A small-molecule ligand and the protein it binds are described below.
Small molecule (SMILES): Nc1ccn([C@H]2C[C@H](O)[C@@H](COP(=O)(O)O)O2)c(=O)n1

Sequence of chain 1.V:
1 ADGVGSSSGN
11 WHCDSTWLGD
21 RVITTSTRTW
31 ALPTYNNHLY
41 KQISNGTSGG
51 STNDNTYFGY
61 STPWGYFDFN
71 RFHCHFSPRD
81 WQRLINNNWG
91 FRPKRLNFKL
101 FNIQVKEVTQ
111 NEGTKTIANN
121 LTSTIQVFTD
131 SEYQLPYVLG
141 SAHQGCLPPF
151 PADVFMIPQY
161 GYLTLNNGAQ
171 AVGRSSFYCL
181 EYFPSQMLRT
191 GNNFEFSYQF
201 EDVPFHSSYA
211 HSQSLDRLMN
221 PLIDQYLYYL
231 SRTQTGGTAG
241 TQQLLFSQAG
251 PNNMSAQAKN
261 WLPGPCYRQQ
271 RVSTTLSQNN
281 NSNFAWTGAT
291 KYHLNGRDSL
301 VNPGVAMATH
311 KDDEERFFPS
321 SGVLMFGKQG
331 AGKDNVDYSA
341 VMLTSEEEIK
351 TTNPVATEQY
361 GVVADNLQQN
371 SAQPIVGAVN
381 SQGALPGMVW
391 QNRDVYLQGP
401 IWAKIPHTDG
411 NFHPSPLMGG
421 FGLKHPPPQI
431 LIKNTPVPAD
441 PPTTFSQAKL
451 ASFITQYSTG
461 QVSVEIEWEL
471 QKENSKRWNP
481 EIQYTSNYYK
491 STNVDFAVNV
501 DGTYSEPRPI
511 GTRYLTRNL

Binding-site contacts:
Ligand atom C3' contacts residue DA1 of chain 1.ZC at 2.6 Å.
Ligand atom C6 contacts residue ASP202 of chain 1.V at 4.3 Å.
Ligand atom N1 contacts residue PRO204 of chain 1.V at 4.2 Å.
Ligand atom C2 contacts residue DA1 of chain 1.ZC at 4.2 Å.
Ligand atom N4 contacts residue PRO204 of chain 1.V at 4.2 Å.
Ligand atom N3 contacts residue PRO204 of chain 1.V at 4.0 Å.
Ligand atom C1' contacts residue DA1 of chain 1.ZC at 3.9 Å.
Ligand atom O2 contacts residue DA1 of chain 1.ZC at 3.4 Å (h-bond).
Ligand atom N4 contacts residue VAL203 of chain 1.V at 3.4 Å (h-bond).
Ligand atom C2' contacts residue PRO204 of chain 1.V at 4.0 Å (hydrophobic).
Ligand atom C5 contacts residue ASP202 of chain 1.V at 3.1 Å.
Ligand atom C4 contacts residue VAL203 of chain 1.V at 4.1 Å (hydrophobic).
Ligand atom C2 contacts residue PRO204 of chain 1.V at 4.3 Å (hydrophobic).
Ligand atom C5 contacts residue PRO204 of chain 1.V at 3.6 Å (hydrophobic).
Ligand atom C2' contacts residue DA1 of chain 1.ZC at 2.9 Å.
Ligand atom O3' contacts residue DA1 of chain 1.ZC at 1.6 Å.
Ligand atom C6 contacts residue PRO204 of chain 1.V at 3.9 Å (hydrophobic).
Ligand atom C4 contacts residue ASP202 of chain 1.V at 3.0 Å.
Ligand atom C4 contacts residue PRO204 of chain 1.V at 3.8 Å (hydrophobic).
Ligand atom N4 contacts residue ASP202 of chain 1.V at 2.4 Å (salt-bridge).
Ligand atom N3 contacts residue ASP202 of chain 1.V at 4.2 Å.
Ligand atom C5' contacts residue PRO204 of chain 1.V at 4.5 Å (hydrophobic).
Ligand atom C5 contacts residue VAL203 of chain 1.V at 3.8 Å (hydrophobic).
Ligand atom C4' contacts residue DA1 of chain 1.ZC at 4.0 Å.